Sequence of chain 1.A:
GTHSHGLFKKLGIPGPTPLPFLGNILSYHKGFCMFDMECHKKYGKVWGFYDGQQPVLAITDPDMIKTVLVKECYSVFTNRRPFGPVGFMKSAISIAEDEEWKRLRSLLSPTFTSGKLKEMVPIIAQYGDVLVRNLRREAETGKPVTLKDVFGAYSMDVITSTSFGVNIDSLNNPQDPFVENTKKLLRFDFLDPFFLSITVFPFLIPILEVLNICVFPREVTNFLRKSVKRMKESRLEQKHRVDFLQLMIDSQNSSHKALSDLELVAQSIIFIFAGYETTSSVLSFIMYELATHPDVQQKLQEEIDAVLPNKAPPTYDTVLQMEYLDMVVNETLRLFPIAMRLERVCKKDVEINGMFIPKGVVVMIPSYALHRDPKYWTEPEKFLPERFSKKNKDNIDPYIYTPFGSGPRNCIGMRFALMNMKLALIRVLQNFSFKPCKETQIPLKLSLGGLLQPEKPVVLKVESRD

A small-molecule ligand and the protein it binds are described below.
Small molecule (SMILES): CC(C)(C(=O)c1cccnc1)c1cccnc1

Binding-site contacts:
Ligand atom C4 contacts residue HEM1 of chain 1.B at 4.2 Å.
Ligand atom C12 contacts residue ALA285 of chain 1.A at 3.9 Å (hydrophobic).
Ligand atom O8 contacts residue HEM1 of chain 1.B at 3.9 Å.
Ligand atom C7 contacts residue SER99 of chain 1.A at 4.4 Å.
Ligand atom C2 contacts residue ARG85 of chain 1.A at 3.7 Å.
Ligand atom C15 contacts residue THR289 of chain 1.A at 3.9 Å.
Ligand atom N14 contacts residue ALA285 of chain 1.A at 3.7 Å.
Ligand atom C16 contacts residue ARG192 of chain 1.A at 4.1 Å.
Ligand atom C4 contacts residue ARG192 of chain 1.A at 4.5 Å.
Ligand atom C11 contacts residue ARG192 of chain 1.A at 4.3 Å.
Ligand atom N14 contacts residue HEM1 of chain 1.B at 2.3 Å.
Ligand atom N1 contacts residue ARG352 of chain 1.A at 4.5 Å.
Ligand atom C3 contacts residue HEM1 of chain 1.B at 4.3 Å.
Ligand atom C15 contacts residue ALA285 of chain 1.A at 3.5 Å (hydrophobic).
Ligand atom C13 contacts residue HEM1 of chain 1.B at 3.0 Å.
Ligand atom C5 contacts residue HEM1 of chain 1.B at 4.0 Å.
Ligand atom C9 contacts residue ALA285 of chain 1.A at 4.3 Å (hydrophobic).
Ligand atom C6 contacts residue ALA350 of chain 1.A at 3.5 Å (hydrophobic).
Ligand atom C17 contacts residue ALA285 of chain 1.A at 3.7 Å (hydrophobic).
Ligand atom C13 contacts residue ALA285 of chain 1.A at 3.8 Å (hydrophobic).
Ligand atom C17 contacts residue THR289 of chain 1.A at 4.4 Å.
Ligand atom N1 contacts residue HEM1 of chain 1.B at 3.6 Å.
Ligand atom C9 contacts residue PHE284 of chain 1.A at 4.5 Å (hydrophobic).
Ligand atom C7 contacts residue HEM1 of chain 1.B at 4.4 Å.
Ligand atom C6 contacts residue HEM1 of chain 1.B at 3.9 Å.
Ligand atom C15 contacts residue HEM1 of chain 1.B at 3.1 Å.
Ligand atom C16 contacts residue ALA285 of chain 1.A at 3.3 Å (hydrophobic).
Ligand atom C17 contacts residue ARG192 of chain 1.A at 3.9 Å.
Ligand atom C2 contacts residue HEM1 of chain 1.B at 3.9 Å.
Ligand atom C9 contacts residue SER99 of chain 1.A at 3.6 Å.
Ligand atom C9 contacts residue ILE281 of chain 1.A at 4.3 Å (hydrophobic).
Ligand atom O8 contacts residue ARG85 of chain 1.A at 3.8 Å.
Ligand atom N1 contacts residue ARG85 of chain 1.A at 4.1 Å.
Ligand atom C12 contacts residue HEM1 of chain 1.B at 4.4 Å.
Ligand atom C5 contacts residue ALA350 of chain 1.A at 3.5 Å (hydrophobic).
Ligand atom C11 contacts residue PHE284 of chain 1.A at 3.6 Å (hydrophobic).
Ligand atom C16 contacts residue THR289 of chain 1.A at 3.3 Å.
Ligand atom C16 contacts residue HEM1 of chain 1.B at 4.5 Å.
Ligand atom O8 contacts residue SER99 of chain 1.A at 3.4 Å.
Ligand atom C6 contacts residue ARG352 of chain 1.A at 4.0 Å.